Binding-site contacts:
Ligand atom C2 contacts residue SER382 of chain 1.A at 3.8 Å.
Ligand atom O2 contacts residue ASP453 of chain 1.A at 4.0 Å.
Ligand atom C2 contacts residue ASP451 of chain 1.A at 3.0 Å.
Ligand atom C2 contacts residue THR452 of chain 1.A at 4.0 Å.
Ligand atom C1 contacts residue ASP453 of chain 1.A at 4.1 Å.
Ligand atom C3 contacts residue ASP451 of chain 1.A at 4.1 Å.
Ligand atom C1 contacts residue THR380 of chain 1.A at 3.2 Å.
Ligand atom O1 contacts residue SER382 of chain 1.A at 3.1 Å (h-bond).
Ligand atom O2 contacts residue THR452 of chain 1.A at 4.2 Å.
Ligand atom C1 contacts residue THR381 of chain 1.A at 4.2 Å.
Ligand atom C2 contacts residue THR380 of chain 1.A at 3.7 Å.
Ligand atom O1 contacts residue THR380 of chain 1.A at 4.4 Å.
Ligand atom C1 contacts residue ASP451 of chain 1.A at 3.8 Å.
Ligand atom C3 contacts residue ASP453 of chain 1.A at 3.9 Å.
Ligand atom C3 contacts residue THR452 of chain 1.A at 3.8 Å.
Ligand atom O2 contacts residue ASP451 of chain 1.A at 4.0 Å.
Ligand atom C1 contacts residue SER382 of chain 1.A at 3.6 Å.
Ligand atom C2 contacts residue ASP453 of chain 1.A at 3.7 Å.

Sequence of chain 1.A:
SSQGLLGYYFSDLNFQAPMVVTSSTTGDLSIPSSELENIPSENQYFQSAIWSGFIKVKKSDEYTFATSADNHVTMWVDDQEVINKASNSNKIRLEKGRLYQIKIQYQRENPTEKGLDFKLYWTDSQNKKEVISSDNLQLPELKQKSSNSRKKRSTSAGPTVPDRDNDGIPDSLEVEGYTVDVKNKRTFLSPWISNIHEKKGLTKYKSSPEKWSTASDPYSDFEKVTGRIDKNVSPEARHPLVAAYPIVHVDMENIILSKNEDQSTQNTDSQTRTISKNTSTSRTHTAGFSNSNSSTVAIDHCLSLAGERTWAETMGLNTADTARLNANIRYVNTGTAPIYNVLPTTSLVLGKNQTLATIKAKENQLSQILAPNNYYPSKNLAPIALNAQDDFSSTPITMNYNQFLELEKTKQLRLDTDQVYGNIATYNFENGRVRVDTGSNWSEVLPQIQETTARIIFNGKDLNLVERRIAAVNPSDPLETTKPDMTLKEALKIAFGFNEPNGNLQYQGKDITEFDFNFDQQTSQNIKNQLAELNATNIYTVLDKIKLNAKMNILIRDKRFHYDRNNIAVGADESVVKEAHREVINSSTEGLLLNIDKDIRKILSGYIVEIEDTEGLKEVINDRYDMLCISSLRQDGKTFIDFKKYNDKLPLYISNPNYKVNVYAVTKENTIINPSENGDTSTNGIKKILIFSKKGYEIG

This protein binds this small molecule.
Small molecule (SMILES): COCCO